Binding-site contacts:
Ligand atom C24 contacts residue LEU82 of chain 1.A at 3.5 Å (hydrophobic).
Ligand atom C18 contacts residue LYS51 of chain 1.A at 3.8 Å.
Ligand atom O1 contacts residue GLY29 of chain 1.A at 3.3 Å.
Ligand atom C17 contacts residue SER160 of chain 1.A at 3.7 Å.
Ligand atom C24 contacts residue MET96 of chain 1.A at 3.8 Å (hydrophobic).
Ligand atom C13 contacts residue LEU150 of chain 1.A at 3.7 Å (hydrophobic).
Ligand atom O2 contacts residue GLU97 of chain 1.A at 3.6 Å (salt-bridge).
Ligand atom C1 contacts residue SER30 of chain 1.A at 3.8 Å.
Ligand atom C10 contacts residue TYR98 of chain 1.A at 3.8 Å (hydrophobic).
Ligand atom N3 contacts residue GLU97 of chain 1.A at 2.9 Å (salt-bridge).
Ligand atom O2 contacts residue MET99 of chain 1.A at 2.9 Å (h-bond).
Ligand atom C19 contacts residue LYS51 of chain 1.A at 3.7 Å.
Ligand atom C14 contacts residue LEU150 of chain 1.A at 3.5 Å (hydrophobic).
Ligand atom C1 contacts residue VAL36 of chain 1.A at 3.8 Å (hydrophobic).
Ligand atom C25 contacts residue GLU97 of chain 1.A at 3.6 Å.
Ligand atom C8 contacts residue VAL28 of chain 1.A at 3.8 Å (hydrophobic).
Ligand atom O3 contacts residue ALA147 of chain 1.A at 3.3 Å.
Ligand atom C17 contacts residue MET96 of chain 1.A at 3.7 Å (hydrophobic).
Ligand atom N2 contacts residue VAL36 of chain 1.A at 3.7 Å.
Ligand atom C11 contacts residue VAL28 of chain 1.A at 3.7 Å (hydrophobic).
Ligand atom C24 contacts residue ALA49 of chain 1.A at 3.8 Å (hydrophobic).
Ligand atom C9 contacts residue MET99 of chain 1.A at 3.6 Å (hydrophobic).
Ligand atom N3 contacts residue ALA49 of chain 1.A at 3.3 Å.
Ligand atom C21 contacts residue VAL36 of chain 1.A at 3.7 Å (hydrophobic).
Ligand atom C5 contacts residue VAL28 of chain 1.A at 3.7 Å (hydrophobic).
Ligand atom O2 contacts residue TYR98 of chain 1.A at 3.4 Å.
Ligand atom O2 contacts residue ALA49 of chain 1.A at 3.6 Å.
Ligand atom C25 contacts residue ALA49 of chain 1.A at 3.5 Å (hydrophobic).
Ligand atom C8 contacts residue GLY102 of chain 1.A at 3.6 Å.
Ligand atom O4 contacts residue ASN148 of chain 1.A at 3.7 Å.
Ligand atom C3 contacts residue ALA147 of chain 1.A at 3.6 Å (hydrophobic).
Ligand atom C10 contacts residue MET99 of chain 1.A at 3.5 Å (hydrophobic).
Ligand atom C24 contacts residue LEU150 of chain 1.A at 3.6 Å (hydrophobic).
Ligand atom N3 contacts residue LEU82 of chain 1.A at 3.7 Å.
Ligand atom N3 contacts residue LEU150 of chain 1.A at 3.7 Å.
Ligand atom C7 contacts residue VAL28 of chain 1.A at 3.7 Å (hydrophobic).
Ligand atom C6 contacts residue VAL28 of chain 1.A at 3.7 Å (hydrophobic).
Ligand atom C9 contacts residue GLY102 of chain 1.A at 3.6 Å.
Ligand atom C19 contacts residue ASP161 of chain 1.A at 3.9 Å.
Ligand atom O4 contacts residue ALA147 of chain 1.A at 2.6 Å (h-bond).

A small-molecule ligand and the protein it binds are described below.
Small molecule (SMILES): C[C@]12O[C@H](C[C@]1(O)CO)n1c3ccccc3c3c4c(c5c6ccccc6n2c5c31)CNC4=O

Sequence of chain 1.A:
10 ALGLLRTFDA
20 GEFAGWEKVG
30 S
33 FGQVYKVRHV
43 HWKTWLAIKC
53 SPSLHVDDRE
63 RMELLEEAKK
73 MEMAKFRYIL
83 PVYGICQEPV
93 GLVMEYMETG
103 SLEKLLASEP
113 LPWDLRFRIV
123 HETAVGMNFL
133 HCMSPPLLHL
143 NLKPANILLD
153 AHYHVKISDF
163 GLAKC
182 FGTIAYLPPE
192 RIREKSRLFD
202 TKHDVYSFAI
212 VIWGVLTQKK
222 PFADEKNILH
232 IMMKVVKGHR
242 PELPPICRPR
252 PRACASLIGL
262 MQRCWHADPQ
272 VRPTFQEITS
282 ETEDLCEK